Sequence of chain 1.D:
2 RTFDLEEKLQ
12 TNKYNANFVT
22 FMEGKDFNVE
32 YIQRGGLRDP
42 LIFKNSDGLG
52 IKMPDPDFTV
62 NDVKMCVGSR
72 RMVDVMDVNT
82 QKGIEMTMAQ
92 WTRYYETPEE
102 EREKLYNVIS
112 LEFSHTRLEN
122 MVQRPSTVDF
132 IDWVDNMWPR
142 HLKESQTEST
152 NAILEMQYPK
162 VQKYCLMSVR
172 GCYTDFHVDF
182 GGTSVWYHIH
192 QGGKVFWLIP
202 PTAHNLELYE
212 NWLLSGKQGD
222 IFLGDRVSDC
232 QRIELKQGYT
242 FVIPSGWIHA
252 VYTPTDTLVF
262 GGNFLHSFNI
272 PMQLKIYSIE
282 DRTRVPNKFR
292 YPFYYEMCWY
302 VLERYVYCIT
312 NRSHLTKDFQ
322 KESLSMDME

Sequence of chain 1.F:
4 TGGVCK

This protein binds this small molecule.
Small molecule (SMILES): CCCCCCC(=O)N(O)CCC(=O)O

Binding-site contacts:
Ligand atom C8 contacts residue THR175 of chain 1.D at 3.5 Å.
Ligand atom C1 contacts residue ASN264 of chain 1.D at 2.8 Å.
Ligand atom C1 contacts residue CYS8 of chain 1.F at 2.7 Å (hydrophobic).
Ligand atom C contacts residue ILE110 of chain 1.D at 3.2 Å (hydrophobic).
Ligand atom O1 contacts residue VAL252 of chain 1.D at 3.5 Å.
Ligand atom O3 contacts residue ASP180 of chain 1.D at 3.1 Å (salt-bridge).
Ligand atom C6 contacts residue FE1 of chain 1.I at 2.8 Å.
Ligand atom O contacts residue VAL252 of chain 1.D at 3.8 Å.
Ligand atom C1 contacts residue TYR165 of chain 1.D at 3.7 Å (hydrophobic).
Ligand atom C9 contacts residue LYS195 of chain 1.D at 3.4 Å.
Ligand atom C contacts residue CYS8 of chain 1.F at 1.8 Å (hydrophobic).
Ligand atom C4 contacts residue LEU167 of chain 1.D at 3.8 Å (hydrophobic).
Ligand atom C7 contacts residue LEU167 of chain 1.D at 3.8 Å (hydrophobic).
Ligand atom C2 contacts residue ASN264 of chain 1.D at 3.2 Å.
Ligand atom N contacts residue FE1 of chain 1.I at 2.8 Å.
Ligand atom O contacts residue HIS250 of chain 1.D at 3.1 Å (h-bond).
Ligand atom C3 contacts residue VAL186 of chain 1.D at 3.6 Å (hydrophobic).
Ligand atom O contacts residue FE1 of chain 1.I at 2.1 Å.
Ligand atom C9 contacts residue ILE110 of chain 1.D at 3.8 Å (hydrophobic).
Ligand atom O3 contacts residue HIS178 of chain 1.D at 3.2 Å (h-bond).
Ligand atom C7 contacts residue TYR188 of chain 1.D at 3.7 Å (hydrophobic).
Ligand atom O2 contacts residue ASN108 of chain 1.D at 3.3 Å (h-bond).
Ligand atom C4 contacts residue TYR188 of chain 1.D at 3.6 Å (hydrophobic).
Ligand atom O1 contacts residue LEU167 of chain 1.D at 3.8 Å.
Ligand atom C9 contacts residue TYR188 of chain 1.D at 3.9 Å (hydrophobic).
Ligand atom C6 contacts residue HIS178 of chain 1.D at 3.9 Å.
Ligand atom N contacts residue HIS178 of chain 1.D at 3.9 Å.
Ligand atom O1 contacts residue LYS195 of chain 1.D at 2.6 Å (salt-bridge).
Ligand atom O2 contacts residue LYS195 of chain 1.D at 3.5 Å (salt-bridge).
Ligand atom O2 contacts residue THR175 of chain 1.D at 2.6 Å (h-bond).
Ligand atom C contacts residue TYR165 of chain 1.D at 3.7 Å (hydrophobic).
Ligand atom O contacts residue HIS178 of chain 1.D at 3.2 Å (h-bond).
Ligand atom O1 contacts residue TYR188 of chain 1.D at 2.7 Å (h-bond).
Ligand atom C5 contacts residue LEU167 of chain 1.D at 3.7 Å (hydrophobic).
Ligand atom C8 contacts residue VAL252 of chain 1.D at 3.9 Å (hydrophobic).
Ligand atom C9 contacts residue THR175 of chain 1.D at 3.5 Å.
Ligand atom O2 contacts residue VAL252 of chain 1.D at 3.8 Å.
Ligand atom O2 contacts residue ILE110 of chain 1.D at 3.8 Å.
Ligand atom C9 contacts residue VAL252 of chain 1.D at 3.7 Å (hydrophobic).
Ligand atom O3 contacts residue FE1 of chain 1.I at 2.2 Å.